This protein binds this small molecule.
Small molecule (SMILES): COC(=O)[C@@H](Cc1c[nH]cn1)NC(=O)CN(CC(=O)O)C(=O)CCc1ccccc1

Binding-site contacts:
Ligand atom O04 contacts residue GLY306 of chain 1.A at 3.9 Å.
Ligand atom C07 contacts residue GLY310 of chain 1.A at 3.7 Å.
Ligand atom C08 contacts residue LEU330 of chain 1.A at 3.0 Å (hydrophobic).
Ligand atom C10 contacts residue GLY310 of chain 1.A at 3.6 Å.
Ligand atom O02 contacts residue HIS307 of chain 1.A at 4.0 Å.
Ligand atom C07 contacts residue VAL331 of chain 1.A at 4.2 Å (hydrophobic).
Ligand atom C10 contacts residue GLU312 of chain 1.A at 3.0 Å.
Ligand atom C13 contacts residue VAL331 of chain 1.A at 4.1 Å (hydrophobic).
Ligand atom O02 contacts residue GLY332 of chain 1.A at 3.9 Å.
Ligand atom C07 contacts residue GLY332 of chain 1.A at 4.0 Å.
Ligand atom C08 contacts residue GLY310 of chain 1.A at 3.3 Å.
Ligand atom O04 contacts residue HIS307 of chain 1.A at 4.1 Å.
Ligand atom O22 contacts residue ILE345 of chain 1.A at 4.0 Å.
Ligand atom C01 contacts residue HIS307 of chain 1.A at 3.6 Å.
Ligand atom N09 contacts residue GLY310 of chain 1.A at 3.2 Å (h-bond).
Ligand atom N09 contacts residue LEU330 of chain 1.A at 2.9 Å (h-bond).
Ligand atom C06 contacts residue GLY332 of chain 1.A at 3.1 Å.
Ligand atom C13 contacts residue GLY332 of chain 1.A at 3.9 Å.
Ligand atom O02 contacts residue GLY306 of chain 1.A at 3.8 Å.
Ligand atom C08 contacts residue GLU312 of chain 1.A at 4.2 Å.
Ligand atom O02 contacts residue HIS303 of chain 1.A at 4.2 Å.
Ligand atom N12 contacts residue GLY332 of chain 1.A at 4.2 Å.
Ligand atom C08 contacts residue GLY332 of chain 1.A at 3.7 Å.
Ligand atom C03 contacts residue GLY332 of chain 1.A at 3.9 Å.
Ligand atom C10 contacts residue LEU330 of chain 1.A at 4.1 Å (hydrophobic).
Ligand atom C10 contacts residue TYR580 of chain 1.A at 3.6 Å (hydrophobic).
Ligand atom N11 contacts residue GLY310 of chain 1.A at 3.8 Å.
Ligand atom C01 contacts residue GLY306 of chain 1.A at 3.9 Å.
Ligand atom N09 contacts residue GLU312 of chain 1.A at 2.8 Å (salt-bridge).
Ligand atom C08 contacts residue VAL331 of chain 1.A at 3.3 Å (hydrophobic).
Ligand atom O14 contacts residue GLY332 of chain 1.A at 3.0 Å (h-bond).
Ligand atom C05 contacts residue GLY332 of chain 1.A at 3.9 Å.
Ligand atom N11 contacts residue TYR580 of chain 1.A at 3.5 Å (h-bond).
Ligand atom C03 contacts residue GLY306 of chain 1.A at 4.1 Å.
Ligand atom O14 contacts residue VAL331 of chain 1.A at 4.0 Å.
Ligand atom O14 contacts residue GLY333 of chain 1.A at 4.2 Å.
Ligand atom O22 contacts residue VAL331 of chain 1.A at 4.2 Å.
Ligand atom O22 contacts residue GLN334 of chain 1.A at 3.8 Å.
Ligand atom C01 contacts residue HIS303 of chain 1.A at 2.8 Å.
Ligand atom N09 contacts residue VAL331 of chain 1.A at 4.2 Å.

Sequence of chain 1.A:
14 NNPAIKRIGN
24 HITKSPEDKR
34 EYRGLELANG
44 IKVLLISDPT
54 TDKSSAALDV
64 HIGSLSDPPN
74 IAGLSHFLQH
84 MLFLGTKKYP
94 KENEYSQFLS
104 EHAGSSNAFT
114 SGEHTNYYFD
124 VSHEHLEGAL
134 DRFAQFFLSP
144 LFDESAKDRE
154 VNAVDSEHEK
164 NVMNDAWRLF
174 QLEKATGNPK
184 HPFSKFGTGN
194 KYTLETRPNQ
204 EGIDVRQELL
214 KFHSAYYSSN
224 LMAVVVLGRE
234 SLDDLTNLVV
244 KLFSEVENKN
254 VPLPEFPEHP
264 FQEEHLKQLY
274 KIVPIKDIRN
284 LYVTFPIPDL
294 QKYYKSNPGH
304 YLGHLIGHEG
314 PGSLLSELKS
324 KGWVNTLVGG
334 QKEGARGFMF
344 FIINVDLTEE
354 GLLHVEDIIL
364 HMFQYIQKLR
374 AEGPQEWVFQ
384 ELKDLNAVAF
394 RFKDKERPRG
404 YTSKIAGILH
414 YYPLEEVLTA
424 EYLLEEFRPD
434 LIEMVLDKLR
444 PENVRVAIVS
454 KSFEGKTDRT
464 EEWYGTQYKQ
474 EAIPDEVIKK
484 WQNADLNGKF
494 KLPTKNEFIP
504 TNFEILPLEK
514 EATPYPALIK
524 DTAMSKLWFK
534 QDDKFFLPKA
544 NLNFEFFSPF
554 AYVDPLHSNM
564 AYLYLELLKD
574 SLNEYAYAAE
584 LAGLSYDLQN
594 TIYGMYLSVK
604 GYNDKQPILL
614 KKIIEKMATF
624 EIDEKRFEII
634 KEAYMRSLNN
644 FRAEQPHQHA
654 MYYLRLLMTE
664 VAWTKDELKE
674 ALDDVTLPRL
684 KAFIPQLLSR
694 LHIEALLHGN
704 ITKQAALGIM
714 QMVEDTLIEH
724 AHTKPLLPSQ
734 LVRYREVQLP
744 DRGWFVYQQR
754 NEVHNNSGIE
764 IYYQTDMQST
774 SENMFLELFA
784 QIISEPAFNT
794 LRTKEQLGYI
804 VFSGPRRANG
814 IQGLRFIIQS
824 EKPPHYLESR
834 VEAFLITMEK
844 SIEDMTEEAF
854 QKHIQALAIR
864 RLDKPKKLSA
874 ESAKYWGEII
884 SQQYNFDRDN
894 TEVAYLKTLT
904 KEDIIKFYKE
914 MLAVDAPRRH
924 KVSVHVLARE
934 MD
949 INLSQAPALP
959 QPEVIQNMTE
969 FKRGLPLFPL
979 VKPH